Binding-site contacts:
Ligand atom C11 contacts residue MET58 of chain 1.D at 3.3 Å (hydrophobic).
Ligand atom C16 contacts residue GLN339 of chain 1.D at 4.2 Å.
Ligand atom O5 contacts residue GLN103 of chain 1.D at 3.2 Å (h-bond).
Ligand atom C14 contacts residue SER336 of chain 1.D at 3.3 Å.
Ligand atom C8 contacts residue GLN103 of chain 1.D at 3.8 Å.
Ligand atom O2 contacts residue TRP207 of chain 1.D at 3.6 Å.
Ligand atom C13 contacts residue SER336 of chain 1.D at 3.9 Å.
Ligand atom C17 contacts residue MET137 of chain 1.D at 3.5 Å (hydrophobic).
Ligand atom O5 contacts residue GLY102 of chain 1.D at 3.0 Å (h-bond).
Ligand atom O1 contacts residue ARG333 of chain 1.D at 3.2 Å (salt-bridge).
Ligand atom C13 contacts residue GLN103 of chain 1.D at 2.6 Å.
Ligand atom C20 contacts residue TRP295 of chain 1.D at 3.4 Å (hydrophobic).
Ligand atom C10 contacts residue MET58 of chain 1.D at 3.6 Å (hydrophobic).
Ligand atom C7 contacts residue THR107 of chain 1.D at 4.2 Å.
Ligand atom O4 contacts residue GLN103 of chain 1.D at 3.8 Å.
Ligand atom O3 contacts residue THR107 of chain 1.D at 4.0 Å.
Ligand atom C12 contacts residue SER336 of chain 1.D at 4.0 Å.
Ligand atom C18 contacts residue MET137 of chain 1.D at 3.3 Å (hydrophobic).
Ligand atom O4 contacts residue MET58 of chain 1.D at 2.9 Å.
Ligand atom C14 contacts residue GLN103 of chain 1.D at 3.3 Å.
Ligand atom C20 contacts residue MET137 of chain 1.D at 3.7 Å (hydrophobic).
Ligand atom C15 contacts residue GLN103 of chain 1.D at 3.9 Å.
Ligand atom C8 contacts residue THR107 of chain 1.D at 3.4 Å.
Ligand atom O4 contacts residue SER336 of chain 1.D at 3.6 Å.
Ligand atom C7 contacts residue THR106 of chain 1.D at 3.4 Å.
Ligand atom O2 contacts residue TYR114 of chain 1.D at 4.0 Å.
Ligand atom C6 contacts residue MET137 of chain 1.D at 3.9 Å (hydrophobic).
Ligand atom C1 contacts residue ARG333 of chain 1.D at 3.9 Å.
Ligand atom C4 contacts residue MET137 of chain 1.D at 4.0 Å (hydrophobic).
Ligand atom C12 contacts residue GLN103 of chain 1.D at 3.5 Å.
Ligand atom O3 contacts residue PRO55 of chain 1.D at 3.6 Å.
Ligand atom C20 contacts residue PHE209 of chain 1.D at 3.8 Å (hydrophobic).
Ligand atom C11 contacts residue GLN103 of chain 1.D at 3.9 Å.
Ligand atom C19 contacts residue TRP295 of chain 1.D at 4.2 Å (hydrophobic).
Ligand atom C3 contacts residue TRP207 of chain 1.D at 3.7 Å (hydrophobic).
Ligand atom C19 contacts residue MET137 of chain 1.D at 3.2 Å (hydrophobic).
Ligand atom C15 contacts residue GLY102 of chain 1.D at 3.9 Å.
Ligand atom C9 contacts residue THR107 of chain 1.D at 3.8 Å.
Ligand atom O2 contacts residue THR206 of chain 1.D at 3.6 Å (h-bond).
Ligand atom C18 contacts residue GLY141 of chain 1.D at 3.6 Å.

A protein and the small-molecule ligand that binds it are described below.
Small molecule (SMILES): CCCCC[C@H](O)/C=C/[C@H]1[C@H](O)CC(=O)[C@@H]1C/C=C\CCCC(=O)O

Sequence of chain 1.D:
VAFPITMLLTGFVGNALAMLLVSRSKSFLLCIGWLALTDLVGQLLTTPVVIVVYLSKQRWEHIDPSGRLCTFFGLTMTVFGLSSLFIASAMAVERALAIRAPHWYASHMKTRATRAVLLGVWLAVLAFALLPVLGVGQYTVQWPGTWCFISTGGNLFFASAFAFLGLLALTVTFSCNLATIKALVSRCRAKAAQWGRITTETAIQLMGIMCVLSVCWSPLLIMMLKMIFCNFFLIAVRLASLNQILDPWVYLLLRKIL